A small-molecule ligand and the protein it binds are described below.
Small molecule (SMILES): C[C@](O)(CC(=O)C(=O)O)C(=O)O

Sequence of chain 1.B:
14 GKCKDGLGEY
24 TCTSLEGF

Binding-site contacts:
Ligand atom O03 contacts residue HIS396 of chain 1.A at 3.5 Å (h-bond).
Ligand atom O06 contacts residue ILE408 of chain 1.A at 4.0 Å.
Ligand atom O04 contacts residue SER339 of chain 1.A at 3.7 Å.
Ligand atom O06 contacts residue ARG406 of chain 1.A at 2.6 Å (salt-bridge).
Ligand atom O06 contacts residue TRP382 of chain 1.A at 3.8 Å.
Ligand atom C01 contacts residue HIS361 of chain 1.A at 3.8 Å.
Ligand atom O01 contacts residue ASP392 of chain 1.A at 3.9 Å.
Ligand atom O02 contacts residue ILE410 of chain 1.A at 3.6 Å.
Ligand atom C06 contacts residue VAL398 of chain 1.A at 4.1 Å (hydrophobic).
Ligand atom O04 contacts residue ILE410 of chain 1.A at 3.6 Å.
Ligand atom O01 contacts residue MN1 of chain 1.C at 2.2 Å.
Ligand atom C01 contacts residue ARG359 of chain 1.A at 3.5 Å.
Ligand atom C01 contacts residue MN1 of chain 1.C at 2.9 Å.
Ligand atom C02 contacts residue MN1 of chain 1.C at 2.9 Å.
Ligand atom C05 contacts residue ARG406 of chain 1.A at 3.3 Å.
Ligand atom O04 contacts residue GLN298 of chain 1.A at 3.9 Å.
Ligand atom O06 contacts residue VAL398 of chain 1.A at 3.7 Å.
Ligand atom C06 contacts residue MET341 of chain 1.A at 3.7 Å (hydrophobic).
Ligand atom O02 contacts residue PHE390 of chain 1.A at 3.8 Å.
Ligand atom O04 contacts residue TRP296 of chain 1.A at 3.2 Å.
Ligand atom O01 contacts residue ARG359 of chain 1.A at 2.8 Å (salt-bridge).
Ligand atom C05 contacts residue MET341 of chain 1.A at 3.6 Å (hydrophobic).
Ligand atom O03 contacts residue HIS350 of chain 1.A at 3.5 Å (h-bond).
Ligand atom O05 contacts residue MET341 of chain 1.A at 3.8 Å.
Ligand atom C03 contacts residue HIS361 of chain 1.A at 3.5 Å.
Ligand atom O05 contacts residue ARG406 of chain 1.A at 2.8 Å (salt-bridge).
Ligand atom O05 contacts residue SER339 of chain 1.A at 2.8 Å (h-bond).
Ligand atom C05 contacts residue ILE408 of chain 1.A at 4.0 Å (hydrophobic).
Ligand atom O02 contacts residue HIS361 of chain 1.A at 2.8 Å (h-bond).
Ligand atom O03 contacts residue MN1 of chain 1.C at 2.3 Å.
Ligand atom O05 contacts residue ILE408 of chain 1.A at 3.6 Å.
Ligand atom C06 contacts residue TRP296 of chain 1.A at 3.1 Å (hydrophobic).
Ligand atom O05 contacts residue TRP296 of chain 1.A at 3.7 Å.
Ligand atom O02 contacts residue ARG359 of chain 1.A at 3.3 Å.
Ligand atom C04 contacts residue TRP296 of chain 1.A at 3.7 Å (hydrophobic).
Ligand atom O01 contacts residue PHE390 of chain 1.A at 3.8 Å.
Ligand atom O01 contacts residue HIS396 of chain 1.A at 3.4 Å (h-bond).
Ligand atom C01 contacts residue PHE390 of chain 1.A at 3.8 Å (hydrophobic).
Ligand atom C05 contacts residue SER339 of chain 1.A at 4.0 Å.
Ligand atom O06 contacts residue MET341 of chain 1.A at 3.6 Å.

Sequence of chain 1.A:
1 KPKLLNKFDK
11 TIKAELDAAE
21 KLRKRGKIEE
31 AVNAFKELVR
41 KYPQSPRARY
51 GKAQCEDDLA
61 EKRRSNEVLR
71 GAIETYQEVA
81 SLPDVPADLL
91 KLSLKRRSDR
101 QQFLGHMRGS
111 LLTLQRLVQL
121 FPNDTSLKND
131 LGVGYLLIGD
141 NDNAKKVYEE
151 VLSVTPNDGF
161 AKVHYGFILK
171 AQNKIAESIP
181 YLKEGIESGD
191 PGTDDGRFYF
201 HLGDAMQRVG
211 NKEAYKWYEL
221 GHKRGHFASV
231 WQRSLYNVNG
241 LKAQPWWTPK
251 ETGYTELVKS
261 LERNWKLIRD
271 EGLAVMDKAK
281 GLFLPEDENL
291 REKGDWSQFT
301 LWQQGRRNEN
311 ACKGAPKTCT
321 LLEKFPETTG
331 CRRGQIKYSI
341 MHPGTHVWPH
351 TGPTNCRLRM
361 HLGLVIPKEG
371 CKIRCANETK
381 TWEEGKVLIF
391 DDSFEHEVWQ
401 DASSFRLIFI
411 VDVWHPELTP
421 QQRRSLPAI